Sequence of chain 1.A:
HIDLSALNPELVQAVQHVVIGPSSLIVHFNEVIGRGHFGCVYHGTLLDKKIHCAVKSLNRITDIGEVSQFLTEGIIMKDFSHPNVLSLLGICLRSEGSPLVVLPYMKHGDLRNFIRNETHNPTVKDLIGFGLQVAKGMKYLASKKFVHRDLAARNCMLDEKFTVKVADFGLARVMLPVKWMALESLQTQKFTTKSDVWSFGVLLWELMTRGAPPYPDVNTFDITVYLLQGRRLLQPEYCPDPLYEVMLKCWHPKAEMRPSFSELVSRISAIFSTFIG

The small molecule below binds the protein below.
Small molecule (SMILES): Cc1ccc(-c2ccc3c(C)n[nH]c3c2)c2c1[C@H](N(C)C(=O)c1ncccc1C(F)F)CCC2

Binding-site contacts:
Ligand atom C9 contacts residue ASP172 of chain 1.A at 3.5 Å.
Ligand atom C14 contacts residue VAL71 of chain 1.A at 3.8 Å (hydrophobic).
Ligand atom C3 contacts residue VAL42 of chain 1.A at 3.7 Å (hydrophobic).
Ligand atom C26 contacts residue ILE34 of chain 1.A at 3.7 Å (hydrophobic).
Ligand atom F1 contacts residue GLY174 of chain 1.A at 3.7 Å.
Ligand atom C25 contacts residue ALA58 of chain 1.A at 3.4 Å (hydrophobic).
Ligand atom C2 contacts residue LYS60 of chain 1.A at 3.6 Å.
Ligand atom N2 contacts residue TYR109 of chain 1.A at 3.8 Å.
Ligand atom C15 contacts residue GLU70 of chain 1.A at 3.3 Å.
Ligand atom N3 contacts residue MET110 of chain 1.A at 3.5 Å (h-bond).
Ligand atom C24 contacts residue ALA58 of chain 1.A at 3.4 Å (hydrophobic).
Ligand atom C10 contacts residue PHE173 of chain 1.A at 3.5 Å (hydrophobic).
Ligand atom O contacts residue SER72 of chain 1.A at 3.0 Å (h-bond).
Ligand atom N1 contacts residue VAL71 of chain 1.A at 3.5 Å.
Ligand atom C11 contacts residue PHE39 of chain 1.A at 3.5 Å (hydrophobic).
Ligand atom C4 contacts residue LEU107 of chain 1.A at 3.7 Å (hydrophobic).
Ligand atom O contacts residue LEU75 of chain 1.A at 3.5 Å.
Ligand atom C24 contacts residue PRO108 of chain 1.A at 3.7 Å (hydrophobic).
Ligand atom F contacts residue GLY174 of chain 1.A at 3.4 Å.
Ligand atom N2 contacts residue PRO108 of chain 1.A at 3.7 Å.
Ligand atom N3 contacts residue ALA58 of chain 1.A at 3.5 Å.
Ligand atom C23 contacts residue MET161 of chain 1.A at 3.8 Å (hydrophobic).
Ligand atom C26 contacts residue MET110 of chain 1.A at 3.4 Å (hydrophobic).
Ligand atom C9 contacts residue PHE173 of chain 1.A at 3.5 Å (hydrophobic).
Ligand atom C19 contacts residue VAL42 of chain 1.A at 3.8 Å (hydrophobic).
Ligand atom C16 contacts residue GLU70 of chain 1.A at 3.8 Å.
Ligand atom N3 contacts residue TYR109 of chain 1.A at 3.8 Å.
Ligand atom F1 contacts residue PHE173 of chain 1.A at 2.9 Å.
Ligand atom N3 contacts residue PRO108 of chain 1.A at 2.8 Å (h-bond).
Ligand atom C2 contacts residue LEU107 of chain 1.A at 3.6 Å (hydrophobic).
Ligand atom N2 contacts residue MET110 of chain 1.A at 2.8 Å (h-bond).
Ligand atom F contacts residue PHE173 of chain 1.A at 3.2 Å.
Ligand atom C17 contacts residue VAL71 of chain 1.A at 3.6 Å (hydrophobic).
Ligand atom C8 contacts residue ASP172 of chain 1.A at 3.2 Å.
Ligand atom C20 contacts residue VAL42 of chain 1.A at 3.7 Å (hydrophobic).
Ligand atom C3 contacts residue LEU107 of chain 1.A at 3.6 Å (hydrophobic).
Ligand atom C22 contacts residue MET161 of chain 1.A at 3.7 Å (hydrophobic).
Ligand atom C contacts residue LYS60 of chain 1.A at 3.7 Å.
Ligand atom C18 contacts residue SER72 of chain 1.A at 3.8 Å.
Ligand atom C18 contacts residue PHE173 of chain 1.A at 3.6 Å (hydrophobic).